Sequence of chain 2.A:
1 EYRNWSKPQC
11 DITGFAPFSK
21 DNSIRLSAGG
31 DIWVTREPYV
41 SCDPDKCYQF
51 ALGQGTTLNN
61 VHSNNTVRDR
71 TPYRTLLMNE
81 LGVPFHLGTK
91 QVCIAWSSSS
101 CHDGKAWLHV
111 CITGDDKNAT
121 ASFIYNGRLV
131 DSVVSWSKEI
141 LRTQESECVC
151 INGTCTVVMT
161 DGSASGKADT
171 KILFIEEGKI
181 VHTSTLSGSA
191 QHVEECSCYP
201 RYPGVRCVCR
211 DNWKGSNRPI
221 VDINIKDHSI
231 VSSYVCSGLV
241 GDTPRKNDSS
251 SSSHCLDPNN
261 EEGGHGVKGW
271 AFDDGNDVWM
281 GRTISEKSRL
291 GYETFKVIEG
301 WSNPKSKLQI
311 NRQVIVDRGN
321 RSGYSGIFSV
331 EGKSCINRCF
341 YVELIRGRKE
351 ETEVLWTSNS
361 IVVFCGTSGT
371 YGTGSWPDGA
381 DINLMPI

Binding-site contacts:
Ligand atom O5 contacts residue ASN64 of chain 2.A at 2.4 Å (h-bond).
Ligand atom C3 contacts residue ASN64 of chain 2.A at 3.8 Å.
Ligand atom C1 contacts residue ASN64 of chain 2.A at 1.5 Å.
Ligand atom C4 contacts residue ASN64 of chain 2.A at 4.2 Å.
Ligand atom O7 contacts residue ASN64 of chain 2.A at 3.5 Å (h-bond).
Ligand atom C7 contacts residue ASN64 of chain 2.A at 3.4 Å.
Ligand atom C8 contacts residue LEU355 of chain 2.A at 3.5 Å (hydrophobic).
Ligand atom C5 contacts residue ASN64 of chain 2.A at 3.7 Å.
Ligand atom N2 contacts residue ASN64 of chain 2.A at 2.9 Å (h-bond).
Ligand atom C7 contacts residue LEU355 of chain 2.A at 4.1 Å (hydrophobic).
Ligand atom N2 contacts residue LEU355 of chain 2.A at 4.1 Å.
Ligand atom O6 contacts residue ASN65 of chain 2.A at 3.9 Å.
Ligand atom C2 contacts residue ASN64 of chain 2.A at 2.4 Å.

A protein and the small-molecule ligand that binds it are described below.
Small molecule (SMILES): CC(=O)N[C@@H]1[C@@H](O)[C@H](O)[C@@H](CO)O[C@H]1O